Sequence of chain 14.C:
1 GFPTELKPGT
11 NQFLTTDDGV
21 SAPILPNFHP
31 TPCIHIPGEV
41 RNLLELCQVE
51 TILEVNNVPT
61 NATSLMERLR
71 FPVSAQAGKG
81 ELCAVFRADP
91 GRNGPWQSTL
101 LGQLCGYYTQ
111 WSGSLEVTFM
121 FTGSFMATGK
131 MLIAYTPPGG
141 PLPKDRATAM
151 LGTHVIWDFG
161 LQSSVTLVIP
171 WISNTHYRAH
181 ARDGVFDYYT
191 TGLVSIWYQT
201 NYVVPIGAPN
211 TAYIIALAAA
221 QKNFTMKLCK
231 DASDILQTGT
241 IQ

The protein below binds the small molecule below.
Small molecule (SMILES): CCO/N=C/c1ccc(OCCCCCN2CCN(c3ccncc3)C2=O)cc1

Sequence of chain 14.A:
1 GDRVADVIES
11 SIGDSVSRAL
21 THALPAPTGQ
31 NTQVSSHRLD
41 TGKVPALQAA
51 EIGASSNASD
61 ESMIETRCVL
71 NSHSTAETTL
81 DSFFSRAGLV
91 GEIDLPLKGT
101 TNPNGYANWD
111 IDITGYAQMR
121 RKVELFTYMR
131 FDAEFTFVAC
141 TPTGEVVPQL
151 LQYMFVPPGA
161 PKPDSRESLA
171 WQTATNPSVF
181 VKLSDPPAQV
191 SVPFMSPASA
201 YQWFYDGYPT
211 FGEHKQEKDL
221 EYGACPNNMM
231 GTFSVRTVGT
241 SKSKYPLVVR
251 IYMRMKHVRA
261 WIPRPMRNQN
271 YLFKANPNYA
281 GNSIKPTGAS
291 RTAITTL

Binding-site contacts:
Ligand atom CAD contacts residue ASP112 of chain 14.A at 3.7 Å.
Ligand atom OAB contacts residue ILE113 of chain 14.A at 3.2 Å (h-bond).
Ligand atom CAF contacts residue ASP112 of chain 14.A at 3.6 Å.
Ligand atom CAS contacts residue TRP203 of chain 14.A at 3.5 Å (hydrophobic).
Ligand atom OAB contacts residue TRP203 of chain 14.A at 3.8 Å.
Ligand atom CAR contacts residue TYR201 of chain 14.A at 3.5 Å (hydrophobic).
Ligand atom CAA contacts residue TYR153 of chain 14.A at 3.7 Å (hydrophobic).
Ligand atom CAI contacts residue PHE135 of chain 14.A at 3.7 Å (hydrophobic).
Ligand atom OAW contacts residue MET195 of chain 14.A at 3.3 Å.
Ligand atom CAG contacts residue ASN228 of chain 14.A at 3.2 Å.
Ligand atom CAA contacts residue VAL179 of chain 14.A at 3.3 Å (hydrophobic).
Ligand atom CAI contacts residue VAL192 of chain 14.A at 3.9 Å (hydrophobic).
Ligand atom CAJ contacts residue PHE155 of chain 14.A at 3.8 Å (hydrophobic).
Ligand atom NBC contacts residue TRP203 of chain 14.A at 3.2 Å.
Ligand atom CAG contacts residue GLN202 of chain 14.A at 3.5 Å.
Ligand atom CAE contacts residue GLN202 of chain 14.A at 3.4 Å.
Ligand atom CAH contacts residue PHE155 of chain 14.A at 3.7 Å (hydrophobic).
Ligand atom CAA contacts residue PRO177 of chain 14.A at 3.3 Å (hydrophobic).
Ligand atom NAT contacts residue PHE155 of chain 14.A at 3.9 Å.
Ligand atom OAW contacts residue ILE111 of chain 14.A at 3.9 Å.
Ligand atom OAB contacts residue ASP112 of chain 14.A at 3.6 Å.
Ligand atom NBB contacts residue TRP203 of chain 14.A at 3.9 Å.
Ligand atom CAF contacts residue TRP203 of chain 14.A at 3.8 Å (hydrophobic).
Ligand atom CAG contacts residue TRP203 of chain 14.A at 3.6 Å (hydrophobic).
Ligand atom CAK contacts residue PHE135 of chain 14.A at 3.6 Å (hydrophobic).
Ligand atom CAL contacts residue PRO177 of chain 14.A at 3.7 Å (hydrophobic).
Ligand atom CAX contacts residue TRP203 of chain 14.A at 3.5 Å (hydrophobic).
Ligand atom CBA contacts residue TRP203 of chain 14.A at 3.3 Å (hydrophobic).
Ligand atom CAS contacts residue ASN228 of chain 14.A at 3.7 Å.
Ligand atom CAP contacts residue ILE111 of chain 14.A at 3.6 Å (hydrophobic).
Ligand atom CAE contacts residue ASN228 of chain 14.A at 3.4 Å.
Ligand atom CAC contacts residue PHE137 of chain 14.A at 3.8 Å (hydrophobic).
Ligand atom CAL contacts residue PHE155 of chain 14.A at 3.7 Å (hydrophobic).
Ligand atom CBA contacts residue ASN228 of chain 14.A at 3.8 Å.
Ligand atom CAC contacts residue PHE233 of chain 14.A at 3.9 Å (hydrophobic).
Ligand atom CAP contacts residue PHE135 of chain 14.A at 3.6 Å (hydrophobic).
Ligand atom CAS contacts residue TYR201 of chain 14.A at 3.7 Å (hydrophobic).
Ligand atom CAD contacts residue THR114 of chain 14.A at 3.6 Å.
Ligand atom CAA contacts residue SER178 of chain 14.A at 3.5 Å.
Ligand atom CAN contacts residue ILE111 of chain 14.A at 3.8 Å (hydrophobic).

Sequence of chain 15.C:
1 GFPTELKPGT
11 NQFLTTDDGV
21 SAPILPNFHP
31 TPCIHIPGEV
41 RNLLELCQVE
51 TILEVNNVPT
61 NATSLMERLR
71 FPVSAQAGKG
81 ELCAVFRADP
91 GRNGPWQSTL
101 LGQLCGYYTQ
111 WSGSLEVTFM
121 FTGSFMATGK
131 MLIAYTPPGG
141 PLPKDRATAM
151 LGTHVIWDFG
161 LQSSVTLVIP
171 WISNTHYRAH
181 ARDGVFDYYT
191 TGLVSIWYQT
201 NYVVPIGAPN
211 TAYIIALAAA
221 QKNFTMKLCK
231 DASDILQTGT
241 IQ